The protein below binds the small molecule below.
Small molecule (SMILES): OC[C@H]1O[C@@H](O)[C@H](O)[C@@H](O)[C@H]1O

Binding-site contacts:
Ligand atom C4 contacts residue TRP239 of chain 1.A at 3.6 Å (hydrophobic).
Ligand atom O6 contacts residue PHE175 of chain 1.A at 3.6 Å.
Ligand atom C6 contacts residue TRP239 of chain 1.A at 3.6 Å (hydrophobic).
Ligand atom O3 contacts residue UDP1 of chain 1.B at 2.6 Å (h-bond).
Ligand atom C6 contacts residue GLU242 of chain 1.A at 3.5 Å.
Ligand atom C4 contacts residue HIS172 of chain 1.A at 3.8 Å.
Ligand atom C6 contacts residue HIS172 of chain 1.A at 3.7 Å.
Ligand atom O5 contacts residue HIS172 of chain 1.A at 3.1 Å.
Ligand atom C6 contacts residue THR184 of chain 1.A at 3.3 Å.
Ligand atom O2 contacts residue UDP1 of chain 1.B at 3.7 Å.
Ligand atom C5 contacts residue GLU242 of chain 1.A at 4.0 Å.
Ligand atom C3 contacts residue TRP239 of chain 1.A at 3.7 Å (hydrophobic).
Ligand atom O4 contacts residue MET205 of chain 1.A at 4.0 Å.
Ligand atom O6 contacts residue THR184 of chain 1.A at 2.7 Å (h-bond).
Ligand atom C5 contacts residue HIS172 of chain 1.A at 3.7 Å.
Ligand atom C2 contacts residue UDP1 of chain 1.B at 4.2 Å.
Ligand atom O4 contacts residue HIS172 of chain 1.A at 2.8 Å.
Ligand atom C2 contacts residue HIS172 of chain 1.A at 4.0 Å.
Ligand atom C2 contacts residue MET205 of chain 1.A at 4.2 Å (hydrophobic).
Ligand atom O6 contacts residue TYR203 of chain 1.A at 4.4 Å.
Ligand atom O6 contacts residue TRP239 of chain 1.A at 3.3 Å (h-bond).
Ligand atom C6 contacts residue PHE175 of chain 1.A at 4.1 Å (hydrophobic).
Ligand atom O3 contacts residue MET205 of chain 1.A at 4.1 Å.
Ligand atom C4 contacts residue GLU242 of chain 1.A at 3.4 Å.
Ligand atom C1 contacts residue HIS172 of chain 1.A at 3.9 Å.
Ligand atom O3 contacts residue TRP239 of chain 1.A at 4.3 Å.
Ligand atom O5 contacts residue PHE175 of chain 1.A at 4.4 Å.
Ligand atom O1 contacts residue HIS172 of chain 1.A at 3.8 Å.
Ligand atom C6 contacts residue TYR203 of chain 1.A at 3.8 Å (hydrophobic).
Ligand atom C3 contacts residue UDP1 of chain 1.B at 3.7 Å.
Ligand atom C5 contacts residue TRP239 of chain 1.A at 3.6 Å (hydrophobic).
Ligand atom O4 contacts residue GLU242 of chain 1.A at 2.6 Å (salt-bridge).

Sequence of chain 1.A:
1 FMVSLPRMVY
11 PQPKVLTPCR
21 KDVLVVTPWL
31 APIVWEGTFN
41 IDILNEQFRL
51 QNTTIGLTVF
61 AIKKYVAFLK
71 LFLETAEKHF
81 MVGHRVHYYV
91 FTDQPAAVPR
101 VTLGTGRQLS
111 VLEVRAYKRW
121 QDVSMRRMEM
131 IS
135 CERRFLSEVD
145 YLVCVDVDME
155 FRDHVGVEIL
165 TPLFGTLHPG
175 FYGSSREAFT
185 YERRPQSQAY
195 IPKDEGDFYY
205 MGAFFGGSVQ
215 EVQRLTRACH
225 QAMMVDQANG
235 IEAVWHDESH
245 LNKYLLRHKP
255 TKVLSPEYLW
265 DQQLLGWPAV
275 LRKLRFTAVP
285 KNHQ